This small molecule binds to this protein.
Small molecule (SMILES): Cn1cc(-c2ccnc([C@H]3COCCN3)c2)c(-c2ccc(F)cc2)n1

Sequence of chain 1.C:
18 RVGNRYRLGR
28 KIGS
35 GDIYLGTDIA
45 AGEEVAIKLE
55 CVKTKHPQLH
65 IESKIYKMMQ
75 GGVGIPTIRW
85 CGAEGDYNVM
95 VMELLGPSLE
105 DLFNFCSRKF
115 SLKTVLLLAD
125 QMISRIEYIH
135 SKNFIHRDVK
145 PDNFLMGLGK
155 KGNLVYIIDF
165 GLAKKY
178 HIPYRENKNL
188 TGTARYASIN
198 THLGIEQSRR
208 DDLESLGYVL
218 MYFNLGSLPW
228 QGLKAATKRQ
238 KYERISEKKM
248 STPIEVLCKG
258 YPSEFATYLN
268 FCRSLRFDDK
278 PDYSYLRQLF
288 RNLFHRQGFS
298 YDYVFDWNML

Binding-site contacts:
Ligand atom F1 contacts residue MET94 of chain 1.C at 3.3 Å.
Ligand atom N4 contacts residue LEU98 of chain 1.C at 3.9 Å.
Ligand atom N3 contacts residue LEU98 of chain 1.C at 3.9 Å.
Ligand atom C5 contacts residue ILE37 of chain 1.C at 3.5 Å (hydrophobic).
Ligand atom F1 contacts residue MET96 of chain 1.C at 3.6 Å.
Ligand atom O1 contacts residue GLY100 of chain 1.C at 3.5 Å (h-bond).
Ligand atom F1 contacts residue LYS52 of chain 1.C at 3.5 Å.
Ligand atom C8 contacts residue LYS52 of chain 1.C at 3.6 Å.
Ligand atom C13 contacts residue ALA50 of chain 1.C at 3.4 Å (hydrophobic).
Ligand atom C4 contacts residue ILE37 of chain 1.C at 3.4 Å (hydrophobic).
Ligand atom C16 contacts residue LEU99 of chain 1.C at 3.3 Å (hydrophobic).
Ligand atom N4 contacts residue ILE29 of chain 1.C at 3.4 Å.
Ligand atom N2 contacts residue ILE37 of chain 1.C at 3.3 Å.
Ligand atom C8 contacts residue MET96 of chain 1.C at 3.7 Å (hydrophobic).
Ligand atom C7 contacts residue ALA50 of chain 1.C at 3.7 Å (hydrophobic).
Ligand atom N3 contacts residue LEU99 of chain 1.C at 2.9 Å (h-bond).
Ligand atom C2 contacts residue ILE162 of chain 1.C at 3.6 Å (hydrophobic).
Ligand atom C6 contacts residue ALA50 of chain 1.C at 3.8 Å (hydrophobic).
Ligand atom C15 contacts residue LEU149 of chain 1.C at 3.6 Å (hydrophobic).
Ligand atom N1 contacts residue ILE162 of chain 1.C at 3.4 Å.
Ligand atom C10 contacts residue MET96 of chain 1.C at 3.7 Å (hydrophobic).
Ligand atom C13 contacts residue MET96 of chain 1.C at 3.8 Å (hydrophobic).
Ligand atom O1 contacts residue LEU99 of chain 1.C at 3.2 Å (h-bond).
Ligand atom N3 contacts residue ALA50 of chain 1.C at 3.5 Å.
Ligand atom C16 contacts residue LEU98 of chain 1.C at 3.7 Å (hydrophobic).
Ligand atom C13 contacts residue LEU99 of chain 1.C at 3.6 Å (hydrophobic).
Ligand atom C9 contacts residue MET96 of chain 1.C at 3.3 Å (hydrophobic).
Ligand atom C9 contacts residue MET94 of chain 1.C at 3.7 Å (hydrophobic).
Ligand atom C6 contacts residue ILE37 of chain 1.C at 3.5 Å (hydrophobic).
Ligand atom N2 contacts residue ILE162 of chain 1.C at 3.7 Å.
Ligand atom C11 contacts residue LEU149 of chain 1.C at 3.8 Å (hydrophobic).
Ligand atom C1 contacts residue ILE162 of chain 1.C at 3.7 Å (hydrophobic).
Ligand atom C7 contacts residue MET96 of chain 1.C at 3.8 Å (hydrophobic).
Ligand atom C7 contacts residue LYS52 of chain 1.C at 3.9 Å.
Ligand atom C19 contacts residue ILE29 of chain 1.C at 3.7 Å (hydrophobic).
Ligand atom C17 contacts residue LEU99 of chain 1.C at 3.1 Å (hydrophobic).
Ligand atom C12 contacts residue ALA50 of chain 1.C at 3.8 Å (hydrophobic).
Ligand atom C17 contacts residue GLY100 of chain 1.C at 3.1 Å.
Ligand atom C13 contacts residue GLU97 of chain 1.C at 3.6 Å.
Ligand atom C12 contacts residue MET96 of chain 1.C at 3.6 Å (hydrophobic).